Sequence of chain 1.A:
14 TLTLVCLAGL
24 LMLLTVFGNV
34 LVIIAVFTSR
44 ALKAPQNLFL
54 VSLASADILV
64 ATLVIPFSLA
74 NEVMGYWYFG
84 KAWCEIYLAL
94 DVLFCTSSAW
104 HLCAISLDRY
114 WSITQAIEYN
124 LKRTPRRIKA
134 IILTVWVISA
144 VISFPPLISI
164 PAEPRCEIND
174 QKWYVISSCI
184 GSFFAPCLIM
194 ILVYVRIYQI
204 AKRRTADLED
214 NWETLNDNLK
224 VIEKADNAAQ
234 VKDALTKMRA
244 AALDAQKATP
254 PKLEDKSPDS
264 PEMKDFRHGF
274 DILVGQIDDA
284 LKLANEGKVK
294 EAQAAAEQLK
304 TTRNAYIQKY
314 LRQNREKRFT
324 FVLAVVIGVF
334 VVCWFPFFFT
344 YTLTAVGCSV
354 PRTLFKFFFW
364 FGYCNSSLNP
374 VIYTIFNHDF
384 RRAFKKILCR

The small molecule below binds the protein below.
Small molecule (SMILES): CC(C)N1c2cccc(F)c2C[C@H]1c1cnc[nH]1

Binding-site contacts:
Ligand atom N2 contacts residue PHE362 of chain 1.A at 3.5 Å.
Ligand atom N3 contacts residue ASP94 of chain 1.A at 3.0 Å (salt-bridge).
Ligand atom F1 contacts residue CYS98 of chain 1.A at 3.0 Å.
Ligand atom F1 contacts residue SER185 of chain 1.A at 3.4 Å.
Ligand atom C9 contacts residue ASP94 of chain 1.A at 4.0 Å.
Ligand atom C11 contacts residue ASP94 of chain 1.A at 4.2 Å.
Ligand atom C5 contacts residue PHE340 of chain 1.A at 3.4 Å (hydrophobic).
Ligand atom C7 contacts residue PHE340 of chain 1.A at 4.1 Å (hydrophobic).
Ligand atom C10 contacts residue PHE341 of chain 1.A at 3.6 Å (hydrophobic).
Ligand atom C5 contacts residue TRP337 of chain 1.A at 4.2 Å (hydrophobic).
Ligand atom C13 contacts residue VAL95 of chain 1.A at 4.1 Å (hydrophobic).
Ligand atom C10 contacts residue ASP94 of chain 1.A at 3.7 Å.
Ligand atom C11 contacts residue PHE362 of chain 1.A at 3.3 Å (hydrophobic).
Ligand atom C12 contacts residue ASP94 of chain 1.A at 4.0 Å.
Ligand atom C7 contacts residue PHE362 of chain 1.A at 4.1 Å (hydrophobic).
Ligand atom C14 contacts residue VAL95 of chain 1.A at 3.4 Å (hydrophobic).
Ligand atom C7 contacts residue TRP337 of chain 1.A at 3.9 Å (hydrophobic).
Ligand atom C4 contacts residue ILE171 of chain 1.A at 4.1 Å (hydrophobic).
Ligand atom N1 contacts residue PHE340 of chain 1.A at 4.0 Å.
Ligand atom C2 contacts residue PHE340 of chain 1.A at 3.9 Å (hydrophobic).
Ligand atom C8 contacts residue PHE97 of chain 1.A at 4.1 Å (hydrophobic).
Ligand atom C1 contacts residue PHE341 of chain 1.A at 4.2 Å (hydrophobic).
Ligand atom C9 contacts residue SER185 of chain 1.A at 3.7 Å.
Ligand atom C6 contacts residue PHE341 of chain 1.A at 3.6 Å (hydrophobic).
Ligand atom C9 contacts residue VAL95 of chain 1.A at 4.0 Å (hydrophobic).
Ligand atom C8 contacts residue ASP94 of chain 1.A at 3.1 Å.
Ligand atom C11 contacts residue TYR366 of chain 1.A at 3.4 Å (hydrophobic).
Ligand atom F1 contacts residue PHE341 of chain 1.A at 2.8 Å.
Ligand atom N3 contacts residue TYR366 of chain 1.A at 3.4 Å.
Ligand atom N2 contacts residue PHE340 of chain 1.A at 3.9 Å.
Ligand atom C6 contacts residue TRP337 of chain 1.A at 3.6 Å (hydrophobic).
Ligand atom C1 contacts residue VAL95 of chain 1.A at 3.5 Å (hydrophobic).
Ligand atom C9 contacts residue CYS98 of chain 1.A at 4.0 Å (hydrophobic).
Ligand atom C9 contacts residue PHE341 of chain 1.A at 3.4 Å (hydrophobic).
Ligand atom N3 contacts residue PHE362 of chain 1.A at 3.8 Å.
Ligand atom C4 contacts residue PHE340 of chain 1.A at 3.8 Å (hydrophobic).
Ligand atom N2 contacts residue TRP337 of chain 1.A at 3.8 Å.
Ligand atom C3 contacts residue ASP94 of chain 1.A at 3.9 Å.
Ligand atom C6 contacts residue ASP94 of chain 1.A at 3.9 Å.
Ligand atom C1 contacts residue SER185 of chain 1.A at 3.4 Å.